Binding-site contacts:
Ligand atom O6A contacts residue LEU762 of chain 1.H at 3.3 Å.
Ligand atom C6 contacts residue GLU566 of chain 1.H at 3.1 Å.
Ligand atom O6A contacts residue ARG627 of chain 1.H at 4.1 Å.
Ligand atom C6 contacts residue ARG627 of chain 1.H at 3.6 Å.
Ligand atom C6 contacts residue VAL670 of chain 1.H at 3.5 Å (hydrophobic).
Ligand atom C6 contacts residue HIS614 of chain 1.H at 3.9 Å.
Ligand atom O5 contacts residue ARG613 of chain 1.H at 2.9 Å (salt-bridge).
Ligand atom O3 contacts residue LEU762 of chain 1.H at 3.4 Å.
Ligand atom O6B contacts residue ARG613 of chain 1.H at 3.0 Å (salt-bridge).
Ligand atom O3 contacts residue HIS761 of chain 1.H at 3.7 Å.
Ligand atom C6 contacts residue LEU762 of chain 1.H at 4.1 Å (hydrophobic).
Ligand atom C4 contacts residue TYR437 of chain 1.H at 3.6 Å (hydrophobic).
Ligand atom C3 contacts residue GLN625 of chain 1.H at 3.6 Å.
Ligand atom C6 contacts residue TYR437 of chain 1.H at 3.6 Å (hydrophobic).
Ligand atom O4 contacts residue LEU762 of chain 1.H at 3.8 Å.
Ligand atom O6B contacts residue GLU566 of chain 1.H at 2.8 Å (salt-bridge).
Ligand atom O4 contacts residue GLN625 of chain 1.H at 3.4 Å (h-bond).
Ligand atom O6A contacts residue GLU566 of chain 1.H at 2.6 Å (salt-bridge).
Ligand atom O5 contacts residue TYR437 of chain 1.H at 3.8 Å.
Ligand atom C4 contacts residue GLN625 of chain 1.H at 3.8 Å.
Ligand atom C4 contacts residue ARG627 of chain 1.H at 4.0 Å.
Ligand atom O1 contacts residue ALA623 of chain 1.H at 4.0 Å.
Ligand atom C5 contacts residue TYR437 of chain 1.H at 3.4 Å (hydrophobic).
Ligand atom C5 contacts residue GLN625 of chain 1.H at 3.9 Å.
Ligand atom C3 contacts residue ARG627 of chain 1.H at 3.4 Å.
Ligand atom C1 contacts residue ASP439 of chain 1.H at 3.8 Å.
Ligand atom O4 contacts residue ARG627 of chain 1.H at 3.5 Å (salt-bridge).
Ligand atom O3 contacts residue ARG627 of chain 1.H at 2.6 Å (salt-bridge).
Ligand atom O4 contacts residue GLN667 of chain 1.H at 3.9 Å.
Ligand atom O1 contacts residue ASP439 of chain 1.H at 2.6 Å (salt-bridge).
Ligand atom O2 contacts residue LEU433 of chain 1.H at 3.5 Å.
Ligand atom C4 contacts residue LEU762 of chain 1.H at 3.8 Å (hydrophobic).
Ligand atom O6A contacts residue TYR437 of chain 1.H at 3.7 Å.
Ligand atom C6 contacts residue GLN667 of chain 1.H at 3.7 Å.
Ligand atom O6B contacts residue HIS614 of chain 1.H at 3.0 Å (h-bond).
Ligand atom O6B contacts residue ARG627 of chain 1.H at 2.8 Å (salt-bridge).
Ligand atom C6 contacts residue ARG613 of chain 1.H at 3.9 Å.
Ligand atom C5 contacts residue ARG613 of chain 1.H at 3.9 Å.
Ligand atom C1 contacts residue ARG613 of chain 1.H at 3.7 Å.
Ligand atom C2 contacts residue TYR437 of chain 1.H at 3.9 Å (hydrophobic).

A small-molecule ligand and the protein it binds are described below.
Small molecule (SMILES): C[C@@H]1O[C@@H](O)[C@H](O[C@H]2OC(C(=O)O)=C[C@H](O)[C@H]2O)[C@H](O)[C@H]1O

Sequence of chain 1.H:
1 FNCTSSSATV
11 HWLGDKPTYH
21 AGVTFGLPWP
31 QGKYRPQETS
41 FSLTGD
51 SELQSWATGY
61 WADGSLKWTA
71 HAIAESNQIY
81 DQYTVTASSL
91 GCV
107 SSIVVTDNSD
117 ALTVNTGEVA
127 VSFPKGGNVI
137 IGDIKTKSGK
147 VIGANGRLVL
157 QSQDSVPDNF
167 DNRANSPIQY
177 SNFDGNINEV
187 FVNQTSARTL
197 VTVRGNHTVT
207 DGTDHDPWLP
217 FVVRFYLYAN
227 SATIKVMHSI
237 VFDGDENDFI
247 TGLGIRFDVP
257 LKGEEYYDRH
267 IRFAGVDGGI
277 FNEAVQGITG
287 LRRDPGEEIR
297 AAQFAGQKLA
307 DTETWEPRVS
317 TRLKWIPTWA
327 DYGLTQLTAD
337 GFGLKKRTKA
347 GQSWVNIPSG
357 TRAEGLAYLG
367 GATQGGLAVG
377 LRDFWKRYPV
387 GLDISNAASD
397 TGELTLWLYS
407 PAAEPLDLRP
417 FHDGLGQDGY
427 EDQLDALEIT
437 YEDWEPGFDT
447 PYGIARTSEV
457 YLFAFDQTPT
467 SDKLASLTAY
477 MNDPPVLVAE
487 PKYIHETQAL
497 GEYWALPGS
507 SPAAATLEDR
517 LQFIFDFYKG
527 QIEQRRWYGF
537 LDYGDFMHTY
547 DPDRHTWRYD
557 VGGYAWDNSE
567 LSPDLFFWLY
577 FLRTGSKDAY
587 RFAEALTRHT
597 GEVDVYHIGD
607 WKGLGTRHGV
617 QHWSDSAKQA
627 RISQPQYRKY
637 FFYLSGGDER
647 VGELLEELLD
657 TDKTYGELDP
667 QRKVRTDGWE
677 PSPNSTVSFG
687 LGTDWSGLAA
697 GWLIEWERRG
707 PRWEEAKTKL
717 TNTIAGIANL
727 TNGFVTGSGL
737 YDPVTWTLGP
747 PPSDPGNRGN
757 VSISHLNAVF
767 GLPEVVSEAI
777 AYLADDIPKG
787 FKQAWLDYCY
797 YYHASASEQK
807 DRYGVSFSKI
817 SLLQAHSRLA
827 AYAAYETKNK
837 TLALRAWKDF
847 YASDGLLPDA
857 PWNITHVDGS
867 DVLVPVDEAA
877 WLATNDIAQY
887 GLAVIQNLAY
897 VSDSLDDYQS